Sequence of chain 1.A:
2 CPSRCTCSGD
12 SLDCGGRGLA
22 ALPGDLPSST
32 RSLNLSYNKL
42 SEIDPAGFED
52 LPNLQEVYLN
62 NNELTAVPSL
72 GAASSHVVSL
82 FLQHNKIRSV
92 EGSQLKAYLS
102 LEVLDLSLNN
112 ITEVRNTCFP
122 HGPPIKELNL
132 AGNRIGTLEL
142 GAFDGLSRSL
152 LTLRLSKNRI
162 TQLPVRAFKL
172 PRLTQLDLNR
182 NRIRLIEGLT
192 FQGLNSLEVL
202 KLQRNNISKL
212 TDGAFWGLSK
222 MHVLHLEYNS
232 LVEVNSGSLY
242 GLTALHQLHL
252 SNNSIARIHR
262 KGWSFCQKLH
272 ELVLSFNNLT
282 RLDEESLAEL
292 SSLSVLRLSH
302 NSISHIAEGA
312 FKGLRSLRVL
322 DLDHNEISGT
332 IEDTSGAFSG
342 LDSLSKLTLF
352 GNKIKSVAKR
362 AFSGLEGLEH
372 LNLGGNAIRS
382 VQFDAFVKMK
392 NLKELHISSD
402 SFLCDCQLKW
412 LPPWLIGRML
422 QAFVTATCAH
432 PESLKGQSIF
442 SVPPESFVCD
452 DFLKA

The protein below binds the small molecule below.
Small molecule (SMILES): CC(=O)N[C@@H]1[C@@H](O)[C@H](O)[C@@H](CO)O[C@H]1O

Binding-site contacts:
Ligand atom C5 contacts residue ARG89 of chain 1.A at 4.5 Å.
Ligand atom N2 contacts residue ASN111 of chain 1.A at 2.6 Å (h-bond).
Ligand atom C1 contacts residue ASN111 of chain 1.A at 1.5 Å.
Ligand atom C7 contacts residue ASN111 of chain 1.A at 3.4 Å.
Ligand atom C2 contacts residue ASN111 of chain 1.A at 2.3 Å.
Ligand atom C6 contacts residue ARG135 of chain 1.A at 3.6 Å.
Ligand atom C3 contacts residue ASN111 of chain 1.A at 3.7 Å.
Ligand atom O7 contacts residue LYS87 of chain 1.A at 4.0 Å.
Ligand atom O5 contacts residue ARG135 of chain 1.A at 3.5 Å (salt-bridge).
Ligand atom C1 contacts residue ARG135 of chain 1.A at 3.5 Å.
Ligand atom O5 contacts residue ASN111 of chain 1.A at 2.6 Å (h-bond).
Ligand atom C4 contacts residue ASN111 of chain 1.A at 4.3 Å.
Ligand atom O6 contacts residue ARG89 of chain 1.A at 4.2 Å.
Ligand atom O5 contacts residue ARG89 of chain 1.A at 4.2 Å.
Ligand atom C5 contacts residue ASN111 of chain 1.A at 3.8 Å.
Ligand atom C6 contacts residue ARG89 of chain 1.A at 3.8 Å.
Ligand atom C8 contacts residue ASN111 of chain 1.A at 4.3 Å.
Ligand atom C5 contacts residue ARG135 of chain 1.A at 3.4 Å.
Ligand atom O7 contacts residue ASN111 of chain 1.A at 4.0 Å.